Sequence of chain 2.A:
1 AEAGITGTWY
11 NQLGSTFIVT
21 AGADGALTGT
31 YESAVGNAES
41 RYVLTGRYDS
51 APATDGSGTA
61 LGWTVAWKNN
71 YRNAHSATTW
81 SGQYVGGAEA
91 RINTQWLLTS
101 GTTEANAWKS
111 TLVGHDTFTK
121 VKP

Sequence of chain 4.A:
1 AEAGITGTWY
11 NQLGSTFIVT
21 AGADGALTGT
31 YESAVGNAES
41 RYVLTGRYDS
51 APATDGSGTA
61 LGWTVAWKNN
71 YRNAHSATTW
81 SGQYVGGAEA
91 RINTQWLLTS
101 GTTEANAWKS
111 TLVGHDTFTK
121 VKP

This protein binds this small molecule.
Small molecule (SMILES): O=C1NC2NC(=O)NC2N1

Binding-site contacts:
Ligand atom C2 contacts residue VAL35 of chain 2.A at 3.5 Å (hydrophobic).
Ligand atom N2 contacts residue ASP116 of chain 2.A at 2.9 Å (salt-bridge).
Ligand atom N2 contacts residue ASN11 of chain 2.A at 4.0 Å.
Ligand atom C1 contacts residue LEU13 of chain 2.A at 3.6 Å (hydrophobic).
Ligand atom N1' contacts residue TRP108 of chain 4.A at 3.6 Å.
Ligand atom N1 contacts residue SO41 of chain 2.C at 3.5 Å (h-bond).
Ligand atom O1 contacts residue ASN11 of chain 2.A at 2.9 Å (h-bond).
Ligand atom N1 contacts residue SER15 of chain 2.A at 4.0 Å.
Ligand atom C3 contacts residue LEU13 of chain 2.A at 3.9 Å (hydrophobic).
Ligand atom C1 contacts residue SER15 of chain 2.A at 3.6 Å.
Ligand atom N1 contacts residue LEU13 of chain 2.A at 4.0 Å.
Ligand atom O1 contacts residue ASP116 of chain 2.A at 3.9 Å.
Ligand atom O1 contacts residue TYR31 of chain 2.A at 2.7 Å (h-bond).
Ligand atom C1 contacts residue ASN11 of chain 2.A at 3.8 Å.
Ligand atom C3 contacts residue ASP116 of chain 2.A at 3.9 Å.
Ligand atom N2 contacts residue TYR31 of chain 2.A at 3.9 Å.
Ligand atom O1 contacts residue LEU13 of chain 2.A at 3.9 Å.
Ligand atom C1' contacts residue SO41 of chain 2.C at 3.7 Å.
Ligand atom N2 contacts residue LEU13 of chain 2.A at 3.5 Å.
Ligand atom C1 contacts residue SER33 of chain 2.A at 3.7 Å.
Ligand atom C1' contacts residue THR78 of chain 2.A at 3.9 Å.
Ligand atom O1 contacts residue SER15 of chain 2.A at 2.8 Å (h-bond).
Ligand atom O1 contacts residue SER33 of chain 2.A at 3.9 Å.
Ligand atom C2 contacts residue SER33 of chain 2.A at 3.8 Å.
Ligand atom C2 contacts residue TRP108 of chain 4.A at 3.7 Å (hydrophobic).
Ligand atom N1' contacts residue TRP67 of chain 2.A at 4.2 Å.
Ligand atom O1' contacts residue THR78 of chain 2.A at 2.7 Å (h-bond).
Ligand atom N1' contacts residue SO41 of chain 2.C at 2.9 Å (h-bond).
Ligand atom O1' contacts residue TRP67 of chain 2.A at 3.7 Å.
Ligand atom C1 contacts residue ASP116 of chain 2.A at 3.9 Å.
Ligand atom N1 contacts residue VAL35 of chain 2.A at 3.6 Å.
Ligand atom C3 contacts residue TRP96 of chain 2.A at 3.9 Å (hydrophobic).
Ligand atom O1' contacts residue LEU98 of chain 2.A at 3.9 Å.
Ligand atom C1' contacts residue TRP108 of chain 4.A at 4.0 Å (hydrophobic).
Ligand atom C1 contacts residue TYR31 of chain 2.A at 3.5 Å (hydrophobic).
Ligand atom O1' contacts residue SO41 of chain 2.C at 3.6 Å (h-bond).
Ligand atom C2 contacts residue SO41 of chain 2.C at 3.3 Å.
Ligand atom C3 contacts residue TRP108 of chain 4.A at 4.1 Å (hydrophobic).
Ligand atom N2' contacts residue TRP96 of chain 2.A at 3.5 Å.
Ligand atom N1 contacts residue SER33 of chain 2.A at 2.8 Å (h-bond).